The small molecule below binds the protein below.
Small molecule (SMILES): CC(C)C[C@H](N)C(=O)N[C@H](C(=O)N[C@@H](CCCN=C(N)N)C(=O)N[C@@H](CC(N)=O)C(=O)N[C@@H](CCCCN)C(=O)NCC(=O)N1CCC[C@H]1C(=O)O)[C@@H](C)O

Binding-site contacts:
Ligand atom CE contacts residue TYR468 of chain 1.F at 3.4 Å (hydrophobic).
Ligand atom CZ contacts residue GLN440 of chain 1.F at 3.5 Å.
Ligand atom O contacts residue ARG437 of chain 1.F at 3.3 Å (salt-bridge).
Ligand atom C contacts residue TYR345 of chain 1.F at 3.3 Å (hydrophobic).
Ligand atom NH1 contacts residue ARG437 of chain 1.F at 2.5 Å (salt-bridge).
Ligand atom NH2 contacts residue GLN440 of chain 1.F at 3.3 Å.
Ligand atom CG contacts residue ARG518 of chain 1.F at 3.6 Å.
Ligand atom CZ contacts residue ILE391 of chain 1.F at 3.6 Å (hydrophobic).
Ligand atom OXT contacts residue TYR338 of chain 1.F at 3.5 Å (h-bond).
Ligand atom NH2 contacts residue SER441 of chain 1.F at 3.2 Å (h-bond).
Ligand atom N contacts residue TYR345 of chain 1.F at 3.3 Å.
Ligand atom CB contacts residue GLU469 of chain 1.F at 3.2 Å.
Ligand atom C contacts residue TYR345 of chain 1.F at 3.3 Å (hydrophobic).
Ligand atom O contacts residue SER479 of chain 1.F at 2.2 Å (h-bond).
Ligand atom NZ contacts residue TYR468 of chain 1.F at 2.3 Å (h-bond).
Ligand atom CB contacts residue HIS476 of chain 1.F at 3.6 Å.
Ligand atom NH1 contacts residue ILE391 of chain 1.F at 3.5 Å.
Ligand atom O contacts residue TYR515 of chain 1.F at 3.1 Å.
Ligand atom O contacts residue HIS476 of chain 1.F at 3.1 Å.
Ligand atom CA contacts residue TYR345 of chain 1.F at 3.6 Å (hydrophobic).
Ligand atom O contacts residue LEU472 of chain 1.F at 3.6 Å.
Ligand atom CD contacts residue HIS476 of chain 1.F at 3.6 Å.
Ligand atom C contacts residue SER479 of chain 1.F at 3.3 Å.
Ligand atom O contacts residue TYR345 of chain 1.F at 3.0 Å (h-bond).
Ligand atom CA contacts residue ARG437 of chain 1.F at 3.4 Å.
Ligand atom OD1 contacts residue TYR515 of chain 1.F at 3.6 Å.
Ligand atom NH1 contacts residue SER441 of chain 1.F at 3.3 Å.
Ligand atom ND2 contacts residue LEU472 of chain 1.F at 3.4 Å.
Ligand atom CG contacts residue TYR345 of chain 1.F at 3.2 Å (hydrophobic).
Ligand atom O contacts residue TYR338 of chain 1.F at 2.5 Å (h-bond).
Ligand atom CZ contacts residue ARG437 of chain 1.F at 3.3 Å.
Ligand atom O contacts residue TYR345 of chain 1.F at 2.9 Å (h-bond).
Ligand atom CD contacts residue ASN434 of chain 1.F at 3.2 Å.
Ligand atom NE contacts residue GLN440 of chain 1.F at 3.5 Å (h-bond).
Ligand atom N contacts residue TYR515 of chain 1.F at 3.5 Å.
Ligand atom ND2 contacts residue GLY512 of chain 1.F at 3.6 Å.
Ligand atom O contacts residue ASN434 of chain 1.F at 3.3 Å (h-bond).
Ligand atom CD contacts residue ARG437 of chain 1.F at 3.4 Å.
Ligand atom N contacts residue ASN434 of chain 1.F at 3.5 Å (h-bond).
Ligand atom NH2 contacts residue ARG437 of chain 1.F at 3.6 Å.

Sequence of chain 1.F:
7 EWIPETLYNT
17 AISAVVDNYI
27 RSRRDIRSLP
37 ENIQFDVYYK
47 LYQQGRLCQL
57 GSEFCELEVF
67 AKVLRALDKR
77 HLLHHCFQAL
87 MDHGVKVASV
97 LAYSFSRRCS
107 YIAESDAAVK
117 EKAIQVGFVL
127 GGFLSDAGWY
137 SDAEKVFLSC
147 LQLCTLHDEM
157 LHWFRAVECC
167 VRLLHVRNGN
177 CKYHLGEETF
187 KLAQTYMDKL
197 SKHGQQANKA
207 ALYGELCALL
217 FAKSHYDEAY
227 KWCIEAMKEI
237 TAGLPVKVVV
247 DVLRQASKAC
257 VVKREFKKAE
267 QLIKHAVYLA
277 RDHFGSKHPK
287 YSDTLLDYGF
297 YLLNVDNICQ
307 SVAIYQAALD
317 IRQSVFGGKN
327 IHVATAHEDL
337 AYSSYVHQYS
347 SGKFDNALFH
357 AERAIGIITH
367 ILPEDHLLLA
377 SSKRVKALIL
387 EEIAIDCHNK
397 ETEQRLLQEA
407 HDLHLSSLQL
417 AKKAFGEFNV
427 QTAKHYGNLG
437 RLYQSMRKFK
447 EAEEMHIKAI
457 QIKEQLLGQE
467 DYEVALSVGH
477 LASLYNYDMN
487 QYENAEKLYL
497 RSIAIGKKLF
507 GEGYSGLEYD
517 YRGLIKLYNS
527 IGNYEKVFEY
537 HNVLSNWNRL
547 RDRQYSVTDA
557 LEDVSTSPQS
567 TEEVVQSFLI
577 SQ